Sequence of chain 1.B:
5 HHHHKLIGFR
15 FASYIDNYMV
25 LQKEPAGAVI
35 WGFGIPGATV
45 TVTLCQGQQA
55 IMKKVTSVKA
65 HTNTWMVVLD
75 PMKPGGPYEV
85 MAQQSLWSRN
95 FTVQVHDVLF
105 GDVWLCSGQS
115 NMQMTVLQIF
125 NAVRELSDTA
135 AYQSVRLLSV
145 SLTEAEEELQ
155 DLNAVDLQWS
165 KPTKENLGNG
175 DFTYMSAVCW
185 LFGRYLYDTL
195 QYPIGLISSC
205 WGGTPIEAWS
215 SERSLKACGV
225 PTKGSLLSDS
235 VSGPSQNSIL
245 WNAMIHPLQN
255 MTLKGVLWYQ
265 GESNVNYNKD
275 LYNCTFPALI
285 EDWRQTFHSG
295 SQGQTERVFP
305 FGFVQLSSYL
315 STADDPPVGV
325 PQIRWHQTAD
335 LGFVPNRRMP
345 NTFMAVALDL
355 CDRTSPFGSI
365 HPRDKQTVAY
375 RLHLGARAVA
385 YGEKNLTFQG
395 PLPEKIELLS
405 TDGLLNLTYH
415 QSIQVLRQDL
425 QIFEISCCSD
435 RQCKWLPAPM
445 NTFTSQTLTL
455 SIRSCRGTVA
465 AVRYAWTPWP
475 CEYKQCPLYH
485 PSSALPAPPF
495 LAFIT

This protein binds this small molecule.
Small molecule (SMILES): CC(=O)N[C@H]1[C@H](O[C@H]2[C@H](O)[C@@H](NC(C)=O)CO[C@@H]2CO)O[C@H](CO)[C@@H](O[C@@H]2O[C@H](CO[C@H]3O[C@H](CO)[C@@H](O)[C@H](O)[C@@H]3O)[C@@H](O)[C@H](O[C@H]3O[C@H](CO)[C@@H](O)[C@H](O)[C@@H]3O)[C@@H]2O)[C@@H]1O

Binding-site contacts:
Ligand atom C7 contacts residue ASN277 of chain 1.B at 3.3 Å.
Ligand atom O6 contacts residue ASP334 of chain 1.B at 4.5 Å.
Ligand atom C4 contacts residue ASN277 of chain 1.B at 4.2 Å.
Ligand atom C8 contacts residue ASP274 of chain 1.B at 3.2 Å.
Ligand atom C3 contacts residue ASN277 of chain 1.B at 3.8 Å.
Ligand atom O7 contacts residue ARG342 of chain 1.B at 4.2 Å.
Ligand atom C2 contacts residue ASN277 of chain 1.B at 2.5 Å.
Ligand atom C5 contacts residue ASN277 of chain 1.B at 3.6 Å.
Ligand atom C6 contacts residue ASP274 of chain 1.B at 3.6 Å.
Ligand atom C1 contacts residue ASN277 of chain 1.B at 1.4 Å.
Ligand atom C8 contacts residue ASN277 of chain 1.B at 4.4 Å.
Ligand atom O5 contacts residue ASN277 of chain 1.B at 2.3 Å (h-bond).
Ligand atom O7 contacts residue ASN277 of chain 1.B at 3.2 Å (h-bond).
Ligand atom C5 contacts residue HIS330 of chain 1.B at 4.4 Å.
Ligand atom O7 contacts residue ASP334 of chain 1.B at 3.5 Å (salt-bridge).
Ligand atom O6 contacts residue ASP274 of chain 1.B at 4.4 Å.
Ligand atom N2 contacts residue ASN277 of chain 1.B at 2.9 Å (h-bond).
Ligand atom C7 contacts residue ASP274 of chain 1.B at 4.4 Å.
Ligand atom C6 contacts residue HIS330 of chain 1.B at 4.1 Å.
Ligand atom C5 contacts residue ASP274 of chain 1.B at 3.8 Å.
Ligand atom O5 contacts residue ASP274 of chain 1.B at 3.8 Å.
Ligand atom C7 contacts residue ASP334 of chain 1.B at 4.4 Å.
Ligand atom C1 contacts residue ASP334 of chain 1.B at 3.6 Å.
Ligand atom C2 contacts residue ASP334 of chain 1.B at 3.9 Å.
Ligand atom C1 contacts residue HIS330 of chain 1.B at 4.3 Å.
Ligand atom C1 contacts residue ASP274 of chain 1.B at 3.6 Å.
Ligand atom O6 contacts residue HIS330 of chain 1.B at 3.6 Å.
Ligand atom O5 contacts residue ASP334 of chain 1.B at 3.5 Å (salt-bridge).
Ligand atom O5 contacts residue HIS330 of chain 1.B at 3.5 Å.